Sequence of chain 1.B:
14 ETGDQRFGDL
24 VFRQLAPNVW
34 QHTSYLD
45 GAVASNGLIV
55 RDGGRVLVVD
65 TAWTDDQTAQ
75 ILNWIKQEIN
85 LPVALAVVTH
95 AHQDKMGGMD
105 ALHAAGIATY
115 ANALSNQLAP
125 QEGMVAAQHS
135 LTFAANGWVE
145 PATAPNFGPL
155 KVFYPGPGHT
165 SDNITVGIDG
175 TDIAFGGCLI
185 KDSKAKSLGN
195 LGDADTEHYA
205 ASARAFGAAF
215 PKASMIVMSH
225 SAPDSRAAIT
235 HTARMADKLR

Binding-site contacts:
Ligand atom B08 contacts residue ASP98 of chain 1.B at 3.7 Å.
Ligand atom C07 contacts residue ASP98 of chain 1.B at 4.0 Å.
Ligand atom C07 contacts residue ASN194 of chain 1.B at 3.8 Å.
Ligand atom C16 contacts residue GLN97 of chain 1.B at 3.3 Å.
Ligand atom O03 contacts residue GLN97 of chain 1.B at 3.8 Å.
Ligand atom O09 contacts residue HIS163 of chain 1.B at 2.9 Å.
Ligand atom O11 contacts residue ZN1 of chain 1.I at 1.9 Å.
Ligand atom O10 contacts residue HIS224 of chain 1.B at 2.8 Å (h-bond).
Ligand atom O04 contacts residue HIS96 of chain 1.B at 3.7 Å.
Ligand atom O11 contacts residue HIS96 of chain 1.B at 3.1 Å (h-bond).
Ligand atom B08 contacts residue ZN1 of chain 1.H at 2.9 Å.
Ligand atom O10 contacts residue HIS163 of chain 1.B at 4.0 Å.
Ligand atom C15 contacts residue LEU39 of chain 1.B at 4.0 Å (hydrophobic).
Ligand atom C12 contacts residue TRP67 of chain 1.B at 4.1 Å (hydrophobic).
Ligand atom O11 contacts residue ASP98 of chain 1.B at 2.7 Å (salt-bridge).
Ligand atom S06 contacts residue ASP98 of chain 1.B at 4.1 Å.
Ligand atom O10 contacts residue ZN1 of chain 1.H at 1.8 Å.
Ligand atom C12 contacts residue ASN194 of chain 1.B at 3.8 Å.
Ligand atom O11 contacts residue HIS163 of chain 1.B at 3.3 Å (h-bond).
Ligand atom C02 contacts residue GLN97 of chain 1.B at 3.4 Å.
Ligand atom S06 contacts residue HIS96 of chain 1.B at 4.1 Å.
Ligand atom O11 contacts residue CYS182 of chain 1.B at 3.7 Å.
Ligand atom C01 contacts residue GLN97 of chain 1.B at 3.7 Å.
Ligand atom O10 contacts residue ASP98 of chain 1.B at 3.2 Å (salt-bridge).
Ligand atom O11 contacts residue ZN1 of chain 1.H at 2.9 Å.
Ligand atom B08 contacts residue HIS96 of chain 1.B at 3.9 Å.
Ligand atom C07 contacts residue ZN1 of chain 1.H at 4.0 Å.
Ligand atom O09 contacts residue ZN1 of chain 1.I at 2.7 Å.
Ligand atom C14 contacts residue TRP67 of chain 1.B at 4.1 Å (hydrophobic).
Ligand atom O10 contacts residue CYS182 of chain 1.B at 3.8 Å.
Ligand atom O09 contacts residue ASN194 of chain 1.B at 3.5 Å (h-bond).
Ligand atom O11 contacts residue HIS94 of chain 1.B at 3.2 Å (h-bond).
Ligand atom B08 contacts residue HIS163 of chain 1.B at 3.7 Å.
Ligand atom O09 contacts residue HIS96 of chain 1.B at 3.2 Å (h-bond).
Ligand atom B08 contacts residue ZN1 of chain 1.I at 3.0 Å.
Ligand atom C13 contacts residue TRP67 of chain 1.B at 3.9 Å (hydrophobic).
Ligand atom O04 contacts residue GLN97 of chain 1.B at 2.8 Å (h-bond).
Ligand atom S06 contacts residue ASN194 of chain 1.B at 4.2 Å.
Ligand atom O10 contacts residue ZN1 of chain 1.I at 4.0 Å.
Ligand atom C15 contacts residue GLN97 of chain 1.B at 4.0 Å.

This small molecule binds to this protein.
Small molecule (SMILES): O=C(O)c1cccc2cc([B-](O)(O)O)sc12